Sequence of chain 1.N:
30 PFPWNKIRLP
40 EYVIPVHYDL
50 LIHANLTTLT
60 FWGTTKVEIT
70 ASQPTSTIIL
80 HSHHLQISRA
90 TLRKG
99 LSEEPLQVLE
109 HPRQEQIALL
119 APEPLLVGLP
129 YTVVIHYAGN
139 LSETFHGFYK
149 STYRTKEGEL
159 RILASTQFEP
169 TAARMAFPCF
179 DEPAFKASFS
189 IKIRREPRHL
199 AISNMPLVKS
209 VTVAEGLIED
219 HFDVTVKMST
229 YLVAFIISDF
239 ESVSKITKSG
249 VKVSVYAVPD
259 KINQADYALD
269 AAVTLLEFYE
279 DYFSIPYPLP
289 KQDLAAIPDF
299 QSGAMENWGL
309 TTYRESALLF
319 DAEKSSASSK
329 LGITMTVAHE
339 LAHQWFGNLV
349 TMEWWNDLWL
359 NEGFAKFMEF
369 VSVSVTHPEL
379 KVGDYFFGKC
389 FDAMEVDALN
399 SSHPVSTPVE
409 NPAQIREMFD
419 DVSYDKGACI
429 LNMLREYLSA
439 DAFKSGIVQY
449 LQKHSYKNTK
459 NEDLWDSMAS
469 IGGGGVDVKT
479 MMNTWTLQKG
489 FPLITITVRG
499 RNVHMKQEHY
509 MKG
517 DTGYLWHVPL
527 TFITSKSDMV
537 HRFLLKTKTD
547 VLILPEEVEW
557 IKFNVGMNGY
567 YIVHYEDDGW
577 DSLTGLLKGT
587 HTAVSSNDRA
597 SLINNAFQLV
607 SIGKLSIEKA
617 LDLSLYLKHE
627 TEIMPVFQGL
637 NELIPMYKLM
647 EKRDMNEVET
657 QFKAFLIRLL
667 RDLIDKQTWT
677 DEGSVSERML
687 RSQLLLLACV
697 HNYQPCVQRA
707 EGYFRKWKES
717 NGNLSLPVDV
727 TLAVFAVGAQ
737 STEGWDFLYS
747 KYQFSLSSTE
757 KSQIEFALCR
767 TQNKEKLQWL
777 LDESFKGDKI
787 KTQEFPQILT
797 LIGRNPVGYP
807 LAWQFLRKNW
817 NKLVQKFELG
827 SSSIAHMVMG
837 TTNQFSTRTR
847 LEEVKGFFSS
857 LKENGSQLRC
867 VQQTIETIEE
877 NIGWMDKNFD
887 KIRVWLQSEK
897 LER

The protein below binds the small molecule below.
Small molecule (SMILES): CC(C)C[C@H](CP(=O)(O)[C@@H](N)CCc1ccccc1)C(=O)N[C@@H](Cc1c[nH]c2ccccc12)C(N)=O

Binding-site contacts:
Ligand atom C15 contacts residue HIS337 of chain 1.N at 3.5 Å.
Ligand atom C2 contacts residue SER300 of chain 1.N at 3.8 Å.
Ligand atom O1 contacts residue HIS341 of chain 1.N at 3.7 Å.
Ligand atom C9 contacts residue GLU304 of chain 1.N at 3.8 Å.
Ligand atom O3 contacts residue GLY301 of chain 1.N at 2.7 Å (h-bond).
Ligand atom O1 contacts residue GLU338 of chain 1.N at 3.0 Å (salt-bridge).
Ligand atom P1 contacts residue ZN1 of chain 1.EK at 2.9 Å.
Ligand atom O1 contacts residue GLU304 of chain 1.N at 3.0 Å (salt-bridge).
Ligand atom C6 contacts residue PHE417 of chain 1.N at 3.7 Å (hydrophobic).
Ligand atom P1 contacts residue ALA302 of chain 1.N at 3.8 Å.
Ligand atom C1 contacts residue PHE417 of chain 1.N at 3.8 Å (hydrophobic).
Ligand atom C26 contacts residue SER829 of chain 1.N at 3.4 Å.
Ligand atom O2 contacts residue GLU360 of chain 1.N at 2.9 Å (salt-bridge).
Ligand atom N3 contacts residue TYR422 of chain 1.N at 3.6 Å.
Ligand atom O1 contacts residue ZN1 of chain 1.EK at 2.4 Å.
Ligand atom C3 contacts residue SER300 of chain 1.N at 2.9 Å.
Ligand atom O2 contacts residue HIS337 of chain 1.N at 3.8 Å.
Ligand atom C4 contacts residue SER300 of chain 1.N at 3.5 Å.
Ligand atom C15 contacts residue GLU367 of chain 1.N at 3.8 Å.
Ligand atom C9 contacts residue GLU167 of chain 1.N at 3.8 Å.
Ligand atom O2 contacts residue TYR422 of chain 1.N at 2.4 Å (h-bond).
Ligand atom P1 contacts residue TYR422 of chain 1.N at 3.8 Å.
Ligand atom O1 contacts residue HIS337 of chain 1.N at 3.3 Å (h-bond).
Ligand atom C9 contacts residue ALA302 of chain 1.N at 3.5 Å (hydrophobic).
Ligand atom C13 contacts residue GLU338 of chain 1.N at 3.4 Å.
Ligand atom N1 contacts residue MET303 of chain 1.N at 3.4 Å (h-bond).
Ligand atom N1 contacts residue GLU167 of chain 1.N at 2.6 Å (salt-bridge).
Ligand atom C13 contacts residue ALA302 of chain 1.N at 3.8 Å (hydrophobic).
Ligand atom N1 contacts residue GLU304 of chain 1.N at 2.7 Å (salt-bridge).
Ligand atom C11 contacts residue ALA302 of chain 1.N at 3.2 Å (hydrophobic).
Ligand atom C3 contacts residue GLN165 of chain 1.N at 3.6 Å.
Ligand atom C21 contacts residue TYR422 of chain 1.N at 3.3 Å (hydrophobic).
Ligand atom C16 contacts residue THR334 of chain 1.N at 3.3 Å.
Ligand atom C23 contacts residue SER828 of chain 1.N at 3.7 Å.
Ligand atom C15 contacts residue LYS364 of chain 1.N at 3.7 Å.
Ligand atom N2 contacts residue TYR422 of chain 1.N at 3.7 Å.
Ligand atom C7 contacts residue PHE417 of chain 1.N at 3.5 Å (hydrophobic).
Ligand atom O2 contacts residue ZN1 of chain 1.EK at 2.4 Å.
Ligand atom C25 contacts residue SER828 of chain 1.N at 3.8 Å.
Ligand atom C1 contacts residue GLU167 of chain 1.N at 3.4 Å.